Sequence of chain 1.C:
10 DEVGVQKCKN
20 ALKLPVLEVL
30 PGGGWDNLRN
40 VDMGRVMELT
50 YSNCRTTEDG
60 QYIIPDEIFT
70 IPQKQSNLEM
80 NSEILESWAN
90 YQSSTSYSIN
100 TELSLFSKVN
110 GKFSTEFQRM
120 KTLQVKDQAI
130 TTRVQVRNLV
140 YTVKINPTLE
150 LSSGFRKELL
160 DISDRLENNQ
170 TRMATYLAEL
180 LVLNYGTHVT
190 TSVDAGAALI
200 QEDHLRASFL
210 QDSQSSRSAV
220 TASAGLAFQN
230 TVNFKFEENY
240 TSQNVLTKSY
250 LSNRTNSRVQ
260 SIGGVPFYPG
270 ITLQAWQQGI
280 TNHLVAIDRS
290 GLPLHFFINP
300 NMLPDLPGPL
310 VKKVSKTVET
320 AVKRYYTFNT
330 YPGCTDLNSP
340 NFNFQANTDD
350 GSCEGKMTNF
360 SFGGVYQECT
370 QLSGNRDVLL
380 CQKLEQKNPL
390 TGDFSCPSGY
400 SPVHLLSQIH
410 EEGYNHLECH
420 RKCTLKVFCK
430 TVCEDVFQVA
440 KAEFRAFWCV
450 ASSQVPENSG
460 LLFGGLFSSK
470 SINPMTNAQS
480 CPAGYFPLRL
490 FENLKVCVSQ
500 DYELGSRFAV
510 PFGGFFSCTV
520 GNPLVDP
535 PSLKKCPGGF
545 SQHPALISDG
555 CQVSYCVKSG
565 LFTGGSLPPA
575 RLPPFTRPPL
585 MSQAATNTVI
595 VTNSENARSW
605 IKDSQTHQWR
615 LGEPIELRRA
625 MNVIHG

Binding-site contacts:
Ligand atom N2 contacts residue ARG205 of chain 1.C at 4.0 Å.
Ligand atom O5 contacts residue PHE208 of chain 1.C at 3.5 Å.
Ligand atom C1 contacts residue PHE208 of chain 1.C at 4.4 Å (hydrophobic).
Ligand atom C5 contacts residue PHE208 of chain 1.C at 4.4 Å (hydrophobic).
Ligand atom C1 contacts residue ASN252 of chain 1.C at 1.4 Å.
Ligand atom C4 contacts residue ASN252 of chain 1.C at 4.3 Å.
Ligand atom O7 contacts residue SER251 of chain 1.C at 2.5 Å (h-bond).
Ligand atom O6 contacts residue ASP211 of chain 1.C at 3.9 Å.
Ligand atom C7 contacts residue ARG205 of chain 1.C at 4.4 Å.
Ligand atom C5 contacts residue ASN252 of chain 1.C at 3.7 Å.
Ligand atom C7 contacts residue SER251 of chain 1.C at 3.1 Å.
Ligand atom C8 contacts residue SER251 of chain 1.C at 3.4 Å.
Ligand atom O5 contacts residue ASN252 of chain 1.C at 2.4 Å (h-bond).
Ligand atom O6 contacts residue SER207 of chain 1.C at 3.8 Å.
Ligand atom O6 contacts residue PHE208 of chain 1.C at 4.0 Å.
Ligand atom C8 contacts residue ARG205 of chain 1.C at 3.7 Å.
Ligand atom C3 contacts residue ASN252 of chain 1.C at 3.8 Å.
Ligand atom C6 contacts residue PHE208 of chain 1.C at 4.0 Å (hydrophobic).
Ligand atom N2 contacts residue SER251 of chain 1.C at 4.1 Å.
Ligand atom N2 contacts residue ASN252 of chain 1.C at 3.0 Å (h-bond).
Ligand atom C7 contacts residue ASN252 of chain 1.C at 4.0 Å.
Ligand atom C2 contacts residue ASN252 of chain 1.C at 2.5 Å.

The small molecule below binds the protein below.
Small molecule (SMILES): CC(=O)N[C@H]1[C@H](O[C@H]2[C@H](O)[C@@H](NC(C)=O)CO[C@@H]2CO)O[C@H](CO)[C@@H](O)[C@@H]1O